The protein below binds the small molecule below.
Small molecule (SMILES): CCO/N=C/c1ccc(OCC[C@@H](C)CCN2CCN(c3ccncc3)C2=O)cc1

Sequence of chain 28.C:
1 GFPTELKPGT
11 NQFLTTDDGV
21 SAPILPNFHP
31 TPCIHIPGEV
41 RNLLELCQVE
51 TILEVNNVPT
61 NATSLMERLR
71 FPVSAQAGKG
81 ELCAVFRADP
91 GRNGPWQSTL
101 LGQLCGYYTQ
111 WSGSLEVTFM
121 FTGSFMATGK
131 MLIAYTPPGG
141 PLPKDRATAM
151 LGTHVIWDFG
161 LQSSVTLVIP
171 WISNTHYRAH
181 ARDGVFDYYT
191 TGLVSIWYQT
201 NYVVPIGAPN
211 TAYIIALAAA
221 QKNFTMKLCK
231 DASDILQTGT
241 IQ

Binding-site contacts:
Ligand atom CAF contacts residue THR114 of chain 27.A at 3.6 Å.
Ligand atom CAI contacts residue VAL192 of chain 27.A at 3.8 Å (hydrophobic).
Ligand atom CAM contacts residue PHE155 of chain 27.A at 3.8 Å (hydrophobic).
Ligand atom CAS contacts residue TRP203 of chain 27.A at 3.4 Å (hydrophobic).
Ligand atom CAG contacts residue ASN228 of chain 27.A at 3.2 Å.
Ligand atom CAG contacts residue GLN202 of chain 27.A at 3.4 Å.
Ligand atom CAN contacts residue ILE111 of chain 27.A at 3.6 Å (hydrophobic).
Ligand atom CAH contacts residue ASP112 of chain 27.A at 3.4 Å.
Ligand atom CAD contacts residue PHE137 of chain 27.A at 3.8 Å (hydrophobic).
Ligand atom CAL contacts residue PHE155 of chain 27.A at 3.7 Å (hydrophobic).
Ligand atom CAA contacts residue SER178 of chain 27.A at 3.5 Å.
Ligand atom CAK contacts residue PHE135 of chain 27.A at 3.7 Å (hydrophobic).
Ligand atom CAI contacts residue PHE135 of chain 27.A at 3.7 Å (hydrophobic).
Ligand atom NAT contacts residue PHE155 of chain 27.A at 3.9 Å.
Ligand atom CAF contacts residue ASP112 of chain 27.A at 3.6 Å.
Ligand atom CAX contacts residue TRP203 of chain 27.A at 3.5 Å (hydrophobic).
Ligand atom CBA contacts residue TRP203 of chain 27.A at 3.5 Å (hydrophobic).
Ligand atom CAA contacts residue TYR153 of chain 27.A at 3.9 Å (hydrophobic).
Ligand atom CAE contacts residue ASN228 of chain 27.A at 3.4 Å.
Ligand atom OAC contacts residue TRP203 of chain 27.A at 3.9 Å.
Ligand atom OAW contacts residue MET195 of chain 27.A at 3.2 Å.
Ligand atom OAC contacts residue ASP112 of chain 27.A at 3.7 Å.
Ligand atom CAS contacts residue TYR201 of chain 27.A at 3.6 Å (hydrophobic).
Ligand atom CAA contacts residue VAL179 of chain 27.A at 3.4 Å (hydrophobic).
Ligand atom CAJ contacts residue PHE155 of chain 27.A at 3.7 Å (hydrophobic).
Ligand atom CAG contacts residue TRP203 of chain 27.A at 3.7 Å (hydrophobic).
Ligand atom CAE contacts residue GLN202 of chain 27.A at 3.4 Å.
Ligand atom CBA contacts residue ASN228 of chain 27.A at 3.7 Å.
Ligand atom CAJ contacts residue ILE24 of chain 27.C at 3.9 Å (hydrophobic).
Ligand atom OAC contacts residue ILE113 of chain 27.A at 3.3 Å (h-bond).
Ligand atom CAM contacts residue PRO177 of chain 27.A at 3.7 Å (hydrophobic).
Ligand atom CAA contacts residue PRO177 of chain 27.A at 3.2 Å (hydrophobic).
Ligand atom CAR contacts residue TYR201 of chain 27.A at 3.4 Å (hydrophobic).
Ligand atom CAO contacts residue ILE111 of chain 27.A at 3.8 Å (hydrophobic).
Ligand atom NBD contacts residue ASN228 of chain 27.A at 3.9 Å.
Ligand atom CAH contacts residue THR114 of chain 27.A at 3.8 Å.
Ligand atom CAS contacts residue ASN228 of chain 27.A at 3.8 Å.
Ligand atom NBC contacts residue TRP203 of chain 27.A at 3.8 Å.
Ligand atom NBD contacts residue TRP203 of chain 27.A at 3.2 Å.
Ligand atom CAN contacts residue PHE135 of chain 27.A at 3.7 Å (hydrophobic).

Sequence of chain 27.A:
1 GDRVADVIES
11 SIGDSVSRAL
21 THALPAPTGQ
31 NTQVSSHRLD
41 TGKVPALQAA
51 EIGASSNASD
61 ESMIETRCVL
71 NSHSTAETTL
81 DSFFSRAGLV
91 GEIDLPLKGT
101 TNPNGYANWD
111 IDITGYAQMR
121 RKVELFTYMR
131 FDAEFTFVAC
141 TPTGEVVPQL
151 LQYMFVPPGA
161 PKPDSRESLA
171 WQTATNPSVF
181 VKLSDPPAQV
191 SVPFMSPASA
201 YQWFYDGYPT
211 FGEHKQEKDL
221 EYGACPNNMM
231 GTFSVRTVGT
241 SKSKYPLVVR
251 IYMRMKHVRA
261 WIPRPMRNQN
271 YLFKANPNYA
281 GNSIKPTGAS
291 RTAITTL

Sequence of chain 27.C:
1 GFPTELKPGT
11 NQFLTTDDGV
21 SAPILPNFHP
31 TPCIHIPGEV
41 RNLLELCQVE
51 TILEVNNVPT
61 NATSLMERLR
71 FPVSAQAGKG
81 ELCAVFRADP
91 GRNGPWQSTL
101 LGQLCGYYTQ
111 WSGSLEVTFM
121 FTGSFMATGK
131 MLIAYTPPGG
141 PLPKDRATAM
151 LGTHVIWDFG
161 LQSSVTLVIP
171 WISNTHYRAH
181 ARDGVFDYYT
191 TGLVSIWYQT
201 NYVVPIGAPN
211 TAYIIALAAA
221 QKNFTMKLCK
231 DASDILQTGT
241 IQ